Binding-site contacts:
Ligand atom O6B contacts residue CYS268 of chain 1.A at 3.3 Å (h-bond).
Ligand atom O2' contacts residue HIS217 of chain 1.B at 2.8 Å (h-bond).
Ligand atom O4' contacts residue LYS210 of chain 1.B at 3.1 Å (salt-bridge).
Ligand atom C6 contacts residue ARG259 of chain 1.A at 3.5 Å.
Ligand atom O6A contacts residue ASN214 of chain 1.B at 2.8 Å (h-bond).
Ligand atom O6 contacts residue MSE258 of chain 1.A at 3.4 Å (h-bond).
Ligand atom O1B contacts residue ARG160 of chain 1.B at 3.6 Å.
Ligand atom N2 contacts residue ASN225 of chain 1.B at 3.1 Å (h-bond).
Ligand atom O5' contacts residue CYS268 of chain 1.A at 3.5 Å.
Ligand atom O6A contacts residue CYS268 of chain 1.A at 3.4 Å (h-bond).
Ligand atom O2A contacts residue TYR256 of chain 1.A at 2.7 Å (h-bond).
Ligand atom O6A contacts residue LYS210 of chain 1.B at 3.0 Å (salt-bridge).
Ligand atom O6 contacts residue TYR257 of chain 1.A at 3.2 Å.
Ligand atom O3D contacts residue PHE264 of chain 1.A at 3.4 Å.
Ligand atom C6' contacts residue LYS210 of chain 1.B at 3.5 Å.
Ligand atom C2 contacts residue ARG259 of chain 1.A at 3.4 Å.
Ligand atom C3' contacts residue LEU159 of chain 1.B at 3.4 Å (hydrophobic).
Ligand atom O4' contacts residue GLU157 of chain 1.B at 3.4 Å (salt-bridge).
Ligand atom O2B contacts residue GLU161 of chain 1.B at 2.9 Å (salt-bridge).
Ligand atom C6' contacts residue GLU157 of chain 1.B at 3.5 Å.
Ligand atom O2' contacts residue TYR257 of chain 1.A at 3.6 Å (h-bond).
Ligand atom C4' contacts residue LEU159 of chain 1.B at 3.3 Å (hydrophobic).
Ligand atom N1 contacts residue ARG259 of chain 1.A at 2.6 Å (salt-bridge).
Ligand atom N7 contacts residue TYR257 of chain 1.A at 3.6 Å.
Ligand atom O6B contacts residue GLU157 of chain 1.B at 2.5 Å (salt-bridge).
Ligand atom O2A contacts residue LYS324 of chain 1.A at 2.7 Å (salt-bridge).
Ligand atom O4' contacts residue PHE158 of chain 1.B at 3.1 Å.
Ligand atom C6' contacts residue CYS268 of chain 1.A at 3.4 Å (hydrophobic).
Ligand atom O3A contacts residue LYS324 of chain 1.A at 3.3 Å (salt-bridge).
Ligand atom O3' contacts residue PHE158 of chain 1.B at 3.0 Å (h-bond).
Ligand atom N2 contacts residue PHE262 of chain 1.A at 3.1 Å (h-bond).
Ligand atom O1A contacts residue TYR257 of chain 1.A at 2.6 Å (h-bond).
Ligand atom O6 contacts residue ARG259 of chain 1.A at 3.0 Å (salt-bridge).
Ligand atom O2' contacts residue ASN214 of chain 1.B at 2.9 Å (h-bond).
Ligand atom C8 contacts residue TYR257 of chain 1.A at 3.6 Å (hydrophobic).
Ligand atom O4' contacts residue LEU159 of chain 1.B at 2.8 Å (h-bond).
Ligand atom O3D contacts residue GLY265 of chain 1.A at 2.9 Å (h-bond).
Ligand atom C5' contacts residue LEU159 of chain 1.B at 3.3 Å (hydrophobic).
Ligand atom N2 contacts residue ARG259 of chain 1.A at 3.3 Å (salt-bridge).
Ligand atom C4' contacts residue LYS210 of chain 1.B at 3.5 Å.

The protein below binds the small molecule below.
Small molecule (SMILES): Nc1nc2c(ncn2[C@@H]2O[C@H](CO[P](=O)(O)O[P](=O)(O)O[C@H]3O[C@H](C(=O)O)[C@@H](O)[C@H](O)[C@@H]3O)[C@@H](O)[C@H]2O)c(=O)[nH]1

Sequence of chain 1.A:
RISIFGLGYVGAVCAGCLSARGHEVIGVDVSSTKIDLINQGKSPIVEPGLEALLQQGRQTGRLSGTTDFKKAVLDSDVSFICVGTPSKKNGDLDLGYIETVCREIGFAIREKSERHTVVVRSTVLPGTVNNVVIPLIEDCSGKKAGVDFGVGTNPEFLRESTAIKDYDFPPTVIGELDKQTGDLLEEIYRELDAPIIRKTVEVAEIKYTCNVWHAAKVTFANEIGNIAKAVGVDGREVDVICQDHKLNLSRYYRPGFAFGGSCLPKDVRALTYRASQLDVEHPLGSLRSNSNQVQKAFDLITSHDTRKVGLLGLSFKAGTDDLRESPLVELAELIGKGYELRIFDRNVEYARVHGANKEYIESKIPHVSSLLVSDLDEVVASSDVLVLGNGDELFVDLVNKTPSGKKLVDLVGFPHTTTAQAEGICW

Sequence of chain 1.B:
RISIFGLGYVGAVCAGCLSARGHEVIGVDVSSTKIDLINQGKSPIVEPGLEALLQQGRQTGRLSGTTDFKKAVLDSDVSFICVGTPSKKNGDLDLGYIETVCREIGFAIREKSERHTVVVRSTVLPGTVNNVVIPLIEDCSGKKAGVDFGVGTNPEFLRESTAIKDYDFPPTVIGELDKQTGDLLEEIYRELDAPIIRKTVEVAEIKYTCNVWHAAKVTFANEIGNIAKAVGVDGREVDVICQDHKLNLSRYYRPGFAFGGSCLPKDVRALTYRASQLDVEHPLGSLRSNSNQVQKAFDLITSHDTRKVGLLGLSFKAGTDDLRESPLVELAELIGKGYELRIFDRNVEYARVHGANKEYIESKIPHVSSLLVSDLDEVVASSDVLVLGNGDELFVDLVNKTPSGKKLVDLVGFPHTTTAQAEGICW